The protein below binds the small molecule below.
Small molecule (SMILES): CC(=O)N[C@@H]1[C@@H](O)[C@H](O)[C@@H](CO)O[C@H]1O

Sequence of chain 9.F:
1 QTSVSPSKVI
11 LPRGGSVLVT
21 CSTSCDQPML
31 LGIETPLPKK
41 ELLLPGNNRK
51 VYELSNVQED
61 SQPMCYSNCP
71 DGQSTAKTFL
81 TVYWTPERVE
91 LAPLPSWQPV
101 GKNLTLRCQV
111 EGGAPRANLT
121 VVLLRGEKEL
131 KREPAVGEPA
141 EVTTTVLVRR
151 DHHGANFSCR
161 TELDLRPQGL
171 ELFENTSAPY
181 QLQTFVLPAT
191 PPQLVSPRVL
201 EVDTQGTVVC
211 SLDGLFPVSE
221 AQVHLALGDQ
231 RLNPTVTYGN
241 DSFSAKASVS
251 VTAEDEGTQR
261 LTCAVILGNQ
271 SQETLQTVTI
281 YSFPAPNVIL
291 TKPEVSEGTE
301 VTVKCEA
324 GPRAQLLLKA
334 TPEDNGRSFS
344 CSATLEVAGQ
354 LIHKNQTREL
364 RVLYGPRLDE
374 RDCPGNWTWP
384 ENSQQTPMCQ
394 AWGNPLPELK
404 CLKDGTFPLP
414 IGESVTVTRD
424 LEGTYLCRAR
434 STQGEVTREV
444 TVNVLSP

Binding-site contacts:
Ligand atom C3 contacts residue ASN175 of chain 9.F at 3.8 Å.
Ligand atom O5 contacts residue GLU174 of chain 9.F at 3.5 Å (salt-bridge).
Ligand atom C4 contacts residue NAG1 of chain 9.K at 3.5 Å.
Ligand atom C3 contacts residue THR85 of chain 9.F at 4.4 Å.
Ligand atom O6 contacts residue THR85 of chain 9.F at 4.4 Å.
Ligand atom O5 contacts residue THR85 of chain 9.F at 4.3 Å.
Ligand atom C5 contacts residue NAG1 of chain 9.K at 3.8 Å.
Ligand atom C2 contacts residue ASN175 of chain 9.F at 2.4 Å.
Ligand atom C1 contacts residue GLU174 of chain 9.F at 4.1 Å.
Ligand atom N2 contacts residue ASN175 of chain 9.F at 2.9 Å (h-bond).
Ligand atom O7 contacts residue ASN175 of chain 9.F at 3.5 Å (h-bond).
Ligand atom O5 contacts residue ASN175 of chain 9.F at 2.4 Å (h-bond).
Ligand atom N2 contacts residue PRO86 of chain 9.F at 3.9 Å.
Ligand atom C7 contacts residue PRO86 of chain 9.F at 4.3 Å (hydrophobic).
Ligand atom C7 contacts residue ASN175 of chain 9.F at 3.4 Å.
Ligand atom N2 contacts residue THR85 of chain 9.F at 4.5 Å.
Ligand atom O4 contacts residue NAG1 of chain 9.K at 2.3 Å (h-bond).
Ligand atom O6 contacts residue PHE173 of chain 9.F at 4.0 Å.
Ligand atom C1 contacts residue ASN175 of chain 9.F at 1.4 Å.
Ligand atom C4 contacts residue ASN175 of chain 9.F at 4.2 Å.
Ligand atom C3 contacts residue NAG1 of chain 9.K at 3.7 Å.
Ligand atom O3 contacts residue NAG1 of chain 9.K at 3.9 Å.
Ligand atom O6 contacts residue GLU174 of chain 9.F at 3.8 Å.
Ligand atom C8 contacts residue PRO86 of chain 9.F at 3.6 Å (hydrophobic).
Ligand atom C1 contacts residue THR85 of chain 9.F at 3.8 Å.
Ligand atom C8 contacts residue ASN175 of chain 9.F at 4.5 Å.
Ligand atom C2 contacts residue THR85 of chain 9.F at 4.5 Å.
Ligand atom C8 contacts residue ARG88 of chain 9.F at 4.3 Å.
Ligand atom C5 contacts residue ASN175 of chain 9.F at 3.7 Å.
Ligand atom C6 contacts residue NAG1 of chain 9.K at 4.2 Å.
Ligand atom C8 contacts residue GLU87 of chain 9.F at 3.6 Å.
Ligand atom C5 contacts residue THR85 of chain 9.F at 4.0 Å.